Binding-site contacts:
Ligand atom C5 contacts residue ASN285 of chain 1.A at 3.6 Å.
Ligand atom C7 contacts residue ASN285 of chain 1.A at 3.7 Å.
Ligand atom C2 contacts residue ASN285 of chain 1.A at 2.4 Å.
Ligand atom C8 contacts residue ASN285 of chain 1.A at 4.1 Å.
Ligand atom C3 contacts residue ASN285 of chain 1.A at 3.7 Å.
Ligand atom O6 contacts residue VAL297 of chain 1.A at 4.0 Å.
Ligand atom C4 contacts residue ASN285 of chain 1.A at 4.2 Å.
Ligand atom C6 contacts residue VAL297 of chain 1.A at 4.4 Å (hydrophobic).
Ligand atom O5 contacts residue VAL297 of chain 1.A at 3.8 Å.
Ligand atom O5 contacts residue ASN285 of chain 1.A at 2.3 Å (h-bond).
Ligand atom C1 contacts residue ASN285 of chain 1.A at 1.4 Å.
Ligand atom N2 contacts residue ASN285 of chain 1.A at 2.8 Å (h-bond).
Ligand atom C8 contacts residue ASN298 of chain 1.A at 3.9 Å.

A small-molecule ligand and the protein it binds are described below.
Small molecule (SMILES): CC(=O)N[C@H]1[C@H](O[C@H]2[C@H](O)[C@@H](NC(C)=O)CO[C@@H]2CO)O[C@H](CO)[C@@H](O)[C@@H]1O

Sequence of chain 1.A:
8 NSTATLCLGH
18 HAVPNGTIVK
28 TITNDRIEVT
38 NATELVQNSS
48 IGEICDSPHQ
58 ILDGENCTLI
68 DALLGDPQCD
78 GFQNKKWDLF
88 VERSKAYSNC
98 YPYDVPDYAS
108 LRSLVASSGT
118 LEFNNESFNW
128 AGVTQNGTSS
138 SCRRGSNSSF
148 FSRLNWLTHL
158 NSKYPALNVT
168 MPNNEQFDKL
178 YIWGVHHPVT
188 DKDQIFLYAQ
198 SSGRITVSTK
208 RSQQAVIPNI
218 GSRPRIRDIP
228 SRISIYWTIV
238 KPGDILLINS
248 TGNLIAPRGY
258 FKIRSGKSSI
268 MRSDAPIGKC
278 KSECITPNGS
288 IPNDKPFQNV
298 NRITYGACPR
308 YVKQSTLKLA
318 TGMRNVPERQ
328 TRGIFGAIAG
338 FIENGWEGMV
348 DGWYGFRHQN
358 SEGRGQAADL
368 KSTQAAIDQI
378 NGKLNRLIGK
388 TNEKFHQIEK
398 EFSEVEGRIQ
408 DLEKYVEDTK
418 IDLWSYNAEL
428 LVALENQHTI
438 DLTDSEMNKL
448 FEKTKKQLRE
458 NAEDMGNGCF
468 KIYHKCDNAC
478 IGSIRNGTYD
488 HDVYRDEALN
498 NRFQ